Binding-site contacts:
Ligand atom C5 contacts residue TYR278 of chain 1.A at 3.6 Å (hydrophobic).
Ligand atom O2G contacts residue SER56 of chain 1.A at 2.6 Å (h-bond).
Ligand atom C4' contacts residue SER277 of chain 1.A at 3.5 Å.
Ligand atom PG contacts residue SER56 of chain 1.A at 3.7 Å.
Ligand atom O1B contacts residue SER56 of chain 1.A at 3.7 Å.
Ligand atom N7 contacts residue TYR278 of chain 1.A at 3.6 Å.
Ligand atom C6 contacts residue TYR278 of chain 1.A at 3.7 Å (hydrophobic).
Ligand atom O3G contacts residue GLU68 of chain 1.A at 2.9 Å (salt-bridge).
Ligand atom O4' contacts residue CYS276 of chain 1.A at 3.6 Å (h-bond).
Ligand atom C4 contacts residue TYR278 of chain 1.A at 3.6 Å (hydrophobic).
Ligand atom PG contacts residue SER277 of chain 1.A at 3.9 Å.
Ligand atom PG contacts residue LYS259 of chain 1.A at 3.6 Å.
Ligand atom N9 contacts residue TYR278 of chain 1.A at 3.7 Å.
Ligand atom C8 contacts residue TYR278 of chain 1.A at 3.9 Å (hydrophobic).
Ligand atom O2G contacts residue LYS259 of chain 1.A at 2.7 Å (salt-bridge).
Ligand atom O2B contacts residue GLY55 of chain 1.A at 3.3 Å.
Ligand atom O2A contacts residue ASP70 of chain 1.A at 3.4 Å (salt-bridge).
Ligand atom O4' contacts residue SER277 of chain 1.A at 3.8 Å.
Ligand atom O2B contacts residue SER56 of chain 1.A at 2.8 Å (h-bond).
Ligand atom O2B contacts residue MG1 of chain 1.I at 2.7 Å.
Ligand atom O3' contacts residue CYS276 of chain 1.A at 3.9 Å.
Ligand atom C4' contacts residue CYS276 of chain 1.A at 3.9 Å (hydrophobic).
Ligand atom PB contacts residue SER56 of chain 1.A at 3.7 Å.
Ligand atom O2G contacts residue MG1 of chain 1.I at 3.7 Å.
Ligand atom O3B contacts residue LYS259 of chain 1.A at 3.6 Å.
Ligand atom O1A contacts residue GLU68 of chain 1.A at 3.3 Å (salt-bridge).
Ligand atom PA contacts residue ASP70 of chain 1.A at 3.4 Å.
Ligand atom O4' contacts residue TYR278 of chain 1.A at 3.8 Å.
Ligand atom O2B contacts residue ASP70 of chain 1.A at 2.9 Å (salt-bridge).
Ligand atom N6 contacts residue TYR278 of chain 1.A at 3.6 Å.
Ligand atom O3B contacts residue SER277 of chain 1.A at 3.4 Å (h-bond).
Ligand atom C5' contacts residue SER277 of chain 1.A at 3.1 Å.
Ligand atom PG contacts residue MG1 of chain 1.I at 3.6 Å.
Ligand atom N1 contacts residue TYR278 of chain 1.A at 3.8 Å.
Ligand atom O3G contacts residue MG1 of chain 1.I at 2.5 Å.
Ligand atom O1G contacts residue SER277 of chain 1.A at 3.2 Å (h-bond).
Ligand atom O1A contacts residue ASP70 of chain 1.A at 2.7 Å (salt-bridge).
Ligand atom O3B contacts residue SER56 of chain 1.A at 3.8 Å.
Ligand atom C1' contacts residue CYS276 of chain 1.A at 3.8 Å (hydrophobic).
Ligand atom O3G contacts residue SER56 of chain 1.A at 3.9 Å.

Sequence of chain 1.A:
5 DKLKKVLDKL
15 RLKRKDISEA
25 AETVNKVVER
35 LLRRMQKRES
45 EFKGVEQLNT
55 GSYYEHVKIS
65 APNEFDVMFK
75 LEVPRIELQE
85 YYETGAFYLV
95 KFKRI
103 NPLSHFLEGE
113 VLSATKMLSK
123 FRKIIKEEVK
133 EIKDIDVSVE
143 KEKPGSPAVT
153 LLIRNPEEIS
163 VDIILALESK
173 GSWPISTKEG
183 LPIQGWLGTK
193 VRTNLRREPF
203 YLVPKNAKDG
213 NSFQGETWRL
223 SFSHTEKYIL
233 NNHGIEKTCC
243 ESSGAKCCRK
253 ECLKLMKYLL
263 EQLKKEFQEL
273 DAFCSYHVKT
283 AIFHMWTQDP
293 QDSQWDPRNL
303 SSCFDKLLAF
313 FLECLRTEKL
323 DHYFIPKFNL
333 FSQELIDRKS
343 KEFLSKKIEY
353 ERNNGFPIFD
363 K

This protein binds this small molecule.
Small molecule (SMILES): Nc1ncnc2c1ncn2[C@H]1C[C@H](O)[C@@H](CO[P](=O)(O)O[P](=O)(O)OP(=O)(O)O)O1